Sequence of chain 1.B:
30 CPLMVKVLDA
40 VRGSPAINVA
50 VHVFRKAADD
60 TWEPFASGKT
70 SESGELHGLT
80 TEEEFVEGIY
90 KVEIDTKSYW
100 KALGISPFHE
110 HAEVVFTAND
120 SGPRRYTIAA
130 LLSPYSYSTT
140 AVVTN

Sequence of chain 2.A:
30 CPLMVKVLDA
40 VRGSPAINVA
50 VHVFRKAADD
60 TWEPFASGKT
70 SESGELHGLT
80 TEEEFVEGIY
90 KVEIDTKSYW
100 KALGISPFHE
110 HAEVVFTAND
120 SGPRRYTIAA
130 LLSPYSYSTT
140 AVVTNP

A protein and the small-molecule ligand that binds it are described below.
Small molecule (SMILES): Cc1ccc(C(=O)c2ccc(O)c([N+](=O)[O-])c2)cc1

Binding-site contacts:
Ligand atom C2 contacts residue LVB1 of chain 2.D at 0.7 Å.
Ligand atom C15 contacts residue LEU37 of chain 2.B at 3.4 Å (hydrophobic).
Ligand atom O11 contacts residue SER137 of chain 2.B at 2.6 Å (h-bond).
Ligand atom O10 contacts residue ALA128 of chain 2.B at 3.2 Å (h-bond).
Ligand atom C1 contacts residue LVB1 of chain 2.D at 0.3 Å.
Ligand atom C6 contacts residue THR139 of chain 2.B at 3.5 Å.
Ligand atom O10 contacts residue THR138 of chain 2.B at 3.4 Å.
Ligand atom C5 contacts residue LVB1 of chain 2.D at 1.1 Å.
Ligand atom O10 contacts residue LVB1 of chain 2.D at 2.4 Å.
Ligand atom O13 contacts residue LVB1 of chain 2.D at 1.1 Å.
Ligand atom O13 contacts residue ALA128 of chain 2.B at 3.4 Å.
Ligand atom O10 contacts residue LEU130 of chain 2.B at 3.5 Å (h-bond).
Ligand atom C16 contacts residue LVB1 of chain 2.D at 1.8 Å.
Ligand atom C15 contacts residue LVB1 of chain 2.D at 1.0 Å.
Ligand atom N9 contacts residue SER137 of chain 2.B at 3.2 Å (h-bond).
Ligand atom O10 contacts residue THR139 of chain 2.B at 3.4 Å (h-bond).
Ligand atom C4 contacts residue LVB1 of chain 2.D at 1.4 Å.
Ligand atom O11 contacts residue THR139 of chain 2.B at 2.7 Å (h-bond).
Ligand atom C17 contacts residue LVB1 of chain 2.D at 1.5 Å.
Ligand atom O8 contacts residue SER137 of chain 2.B at 3.3 Å (h-bond).
Ligand atom N9 contacts residue LVB1 of chain 2.D at 1.8 Å.
Ligand atom N9 contacts residue THR139 of chain 2.B at 2.9 Å (h-bond).
Ligand atom C16 contacts residue LEU37 of chain 2.B at 3.5 Å (hydrophobic).
Ligand atom C20 contacts residue LVB1 of chain 2.D at 3.0 Å.
Ligand atom C17 contacts residue LYS35 of chain 2.B at 3.5 Å.
Ligand atom O11 contacts residue THR138 of chain 2.B at 3.4 Å (h-bond).
Ligand atom O13 contacts residue LEU37 of chain 1.B at 2.8 Å.
Ligand atom O8 contacts residue SER137 of chain 1.B at 3.1 Å (h-bond).
Ligand atom C12 contacts residue LVB1 of chain 2.D at 1.0 Å.
Ligand atom C14 contacts residue LVB1 of chain 2.D at 0.2 Å.
Ligand atom O10 contacts residue SER137 of chain 2.B at 3.2 Å (h-bond).
Ligand atom C3 contacts residue LVB1 of chain 2.D at 1.1 Å.
Ligand atom C6 contacts residue LVB1 of chain 2.D at 0.7 Å.
Ligand atom C19 contacts residue LVB1 of chain 2.D at 1.0 Å.
Ligand atom O8 contacts residue LVB1 of chain 2.D at 0.3 Å (h-bond).
Ligand atom O11 contacts residue LVB1 of chain 2.D at 2.5 Å (h-bond).
Ligand atom O11 contacts residue LEU130 of chain 1.B at 3.5 Å.
Ligand atom C18 contacts residue LYS35 of chain 2.B at 3.5 Å.
Ligand atom C12 contacts residue LEU37 of chain 1.B at 3.2 Å (hydrophobic).
Ligand atom C18 contacts residue LVB1 of chain 2.D at 0.7 Å.

Sequence of chain 2.B:
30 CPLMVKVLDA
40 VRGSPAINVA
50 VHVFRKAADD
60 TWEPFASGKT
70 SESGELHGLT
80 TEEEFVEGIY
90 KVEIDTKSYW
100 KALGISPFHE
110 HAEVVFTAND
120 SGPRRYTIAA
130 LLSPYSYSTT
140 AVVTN